Binding-site contacts:
Ligand atom P2 contacts residue GLY403 of chain 5.A at 3.8 Å.
Ligand atom C contacts residue HIS327 of chain 5.A at 3.4 Å.
Ligand atom O5 contacts residue LYS175 of chain 5.A at 3.8 Å.
Ligand atom O1P contacts residue HIS298 of chain 5.A at 3.4 Å (h-bond).
Ligand atom O3P contacts residue SER379 of chain 5.A at 3.8 Å.
Ligand atom O3P contacts residue ARG295 of chain 5.A at 2.8 Å (salt-bridge).
Ligand atom O4 contacts residue LYS175 of chain 5.A at 3.4 Å (salt-bridge).
Ligand atom O6 contacts residue LYS201 of chain 5.A at 3.4 Å (salt-bridge).
Ligand atom O5P contacts residue GLY404 of chain 5.A at 3.2 Å (h-bond).
Ligand atom O1P contacts residue ARG295 of chain 5.A at 3.5 Å.
Ligand atom O3 contacts residue GLY380 of chain 5.A at 3.2 Å.
Ligand atom C contacts residue SER379 of chain 5.A at 3.6 Å.
Ligand atom O7 contacts residue HIS327 of chain 5.A at 2.8 Å.
Ligand atom O5P contacts residue PHE402 of chain 5.A at 3.7 Å.
Ligand atom O6 contacts residue SER379 of chain 5.A at 3.2 Å.
Ligand atom O6P contacts residue GLY381 of chain 5.A at 2.8 Å (h-bond).
Ligand atom O2P contacts residue HIS298 of chain 5.A at 3.2 Å (h-bond).
Ligand atom O2 contacts residue ASN123 of chain 3.A at 3.7 Å.
Ligand atom O5P contacts residue GLY403 of chain 5.A at 2.6 Å (h-bond).
Ligand atom P2 contacts residue GLY380 of chain 5.A at 3.9 Å.
Ligand atom C1 contacts residue SER379 of chain 5.A at 3.1 Å.
Ligand atom O1 contacts residue ASN123 of chain 3.A at 3.6 Å (h-bond).
Ligand atom O3P contacts residue HIS327 of chain 5.A at 3.8 Å.
Ligand atom C5 contacts residue LYS175 of chain 5.A at 3.3 Å.
Ligand atom O6 contacts residue HIS327 of chain 5.A at 3.4 Å.
Ligand atom P2 contacts residue GLY404 of chain 5.A at 3.5 Å.
Ligand atom O1P contacts residue ASN123 of chain 3.A at 3.4 Å (h-bond).
Ligand atom C4 contacts residue LYS175 of chain 5.A at 3.5 Å.
Ligand atom C contacts residue HIS294 of chain 5.A at 3.9 Å.
Ligand atom O2 contacts residue GLU204 of chain 5.A at 3.8 Å.
Ligand atom O4P contacts residue GLY404 of chain 5.A at 2.6 Å (h-bond).
Ligand atom P1 contacts residue ARG295 of chain 5.A at 3.7 Å.
Ligand atom O7 contacts residue HIS294 of chain 5.A at 2.7 Å (h-bond).
Ligand atom O1P contacts residue HIS294 of chain 5.A at 3.7 Å.
Ligand atom O4P contacts residue GLY403 of chain 5.A at 3.3 Å.
Ligand atom O4P contacts residue LYS175 of chain 5.A at 3.4 Å (salt-bridge).
Ligand atom O5 contacts residue GLY380 of chain 5.A at 3.2 Å.
Ligand atom C contacts residue LYS201 of chain 5.A at 3.7 Å.
Ligand atom O6P contacts residue GLY380 of chain 5.A at 3.6 Å.
Ligand atom O7 contacts residue LYS201 of chain 5.A at 3.4 Å (salt-bridge).

Sequence of chain 5.A:
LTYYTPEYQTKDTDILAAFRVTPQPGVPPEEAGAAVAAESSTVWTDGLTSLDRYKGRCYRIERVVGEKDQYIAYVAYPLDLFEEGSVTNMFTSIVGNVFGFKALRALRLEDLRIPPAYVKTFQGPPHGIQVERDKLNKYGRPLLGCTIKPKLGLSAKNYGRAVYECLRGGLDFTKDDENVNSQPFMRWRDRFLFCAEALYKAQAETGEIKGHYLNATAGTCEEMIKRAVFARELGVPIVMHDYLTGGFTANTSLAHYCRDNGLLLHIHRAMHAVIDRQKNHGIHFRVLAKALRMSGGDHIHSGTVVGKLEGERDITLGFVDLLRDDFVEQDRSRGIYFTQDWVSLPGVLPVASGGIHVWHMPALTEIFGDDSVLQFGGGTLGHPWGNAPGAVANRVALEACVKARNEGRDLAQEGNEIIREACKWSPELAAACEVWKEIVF

A small-molecule ligand and the protein it binds are described below.
Small molecule (SMILES): O=C(O)[C@@](O)(COP(=O)(O)O)[C@H](O)[C@H](O)COP(=O)(O)O

Sequence of chain 3.A:
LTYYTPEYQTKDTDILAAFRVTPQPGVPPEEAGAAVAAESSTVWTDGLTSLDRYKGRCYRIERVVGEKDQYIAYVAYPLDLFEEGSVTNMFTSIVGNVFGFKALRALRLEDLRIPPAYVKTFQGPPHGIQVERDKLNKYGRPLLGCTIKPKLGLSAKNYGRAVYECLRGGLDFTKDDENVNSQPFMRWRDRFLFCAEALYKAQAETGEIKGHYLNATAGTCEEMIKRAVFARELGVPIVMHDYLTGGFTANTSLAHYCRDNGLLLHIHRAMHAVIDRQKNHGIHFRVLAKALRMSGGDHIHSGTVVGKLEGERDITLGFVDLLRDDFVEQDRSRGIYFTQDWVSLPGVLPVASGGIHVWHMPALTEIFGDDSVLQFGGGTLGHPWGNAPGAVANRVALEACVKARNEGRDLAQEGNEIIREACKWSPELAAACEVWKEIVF